This small molecule binds to this protein.
Small molecule (SMILES): c1ccc(-c2cc3cc(-c4cn[nH]c4)cnc3[nH]2)cc1

Sequence of chain 1.A:
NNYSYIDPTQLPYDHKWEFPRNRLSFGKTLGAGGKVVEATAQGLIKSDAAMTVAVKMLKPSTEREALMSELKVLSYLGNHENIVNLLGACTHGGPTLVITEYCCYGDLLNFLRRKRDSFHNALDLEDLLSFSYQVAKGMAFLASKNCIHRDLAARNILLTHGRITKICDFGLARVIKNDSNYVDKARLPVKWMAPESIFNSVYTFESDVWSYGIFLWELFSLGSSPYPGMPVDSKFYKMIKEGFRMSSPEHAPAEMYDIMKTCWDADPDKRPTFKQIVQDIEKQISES

Binding-site contacts:
Ligand atom N22 contacts residue ASP211 of chain 1.A at 3.0 Å (salt-bridge).
Ligand atom N12 contacts residue TYR131 of chain 1.A at 3.5 Å.
Ligand atom C7 contacts residue GLY135 of chain 1.A at 3.8 Å.
Ligand atom C9 contacts residue TYR131 of chain 1.A at 3.5 Å (hydrophobic).
Ligand atom C20 contacts residue CYS210 of chain 1.A at 4.0 Å (hydrophobic).
Ligand atom C28 contacts residue LEU200 of chain 1.A at 3.2 Å (hydrophobic).
Ligand atom C15 contacts residue GLY135 of chain 1.A at 3.7 Å.
Ligand atom N12 contacts residue CYS132 of chain 1.A at 2.6 Å (h-bond).
Ligand atom C14 contacts residue GLY135 of chain 1.A at 3.4 Å.
Ligand atom C7 contacts residue TYR134 of chain 1.A at 3.7 Å (hydrophobic).
Ligand atom C9 contacts residue TYR134 of chain 1.A at 3.6 Å (hydrophobic).
Ligand atom C9 contacts residue CYS133 of chain 1.A at 3.2 Å (hydrophobic).
Ligand atom C11 contacts residue GLY135 of chain 1.A at 3.4 Å.
Ligand atom N31 contacts residue GLU130 of chain 1.A at 3.9 Å.
Ligand atom C1 contacts residue GLY135 of chain 1.A at 4.0 Å.
Ligand atom C15 contacts residue LEU54 of chain 1.A at 4.0 Å (hydrophobic).
Ligand atom C9 contacts residue CYS132 of chain 1.A at 3.1 Å (hydrophobic).
Ligand atom C29 contacts residue GLU130 of chain 1.A at 3.6 Å.
Ligand atom N22 contacts residue CYS210 of chain 1.A at 3.9 Å.
Ligand atom C20 contacts residue ASP211 of chain 1.A at 3.8 Å.
Ligand atom C14 contacts residue CYS132 of chain 1.A at 3.4 Å (hydrophobic).
Ligand atom C25 contacts residue THR129 of chain 1.A at 3.3 Å.
Ligand atom C27 contacts residue LEU200 of chain 1.A at 3.5 Å (hydrophobic).
Ligand atom C29 contacts residue CYS132 of chain 1.A at 3.9 Å (hydrophobic).
Ligand atom C18 contacts residue LEU200 of chain 1.A at 3.6 Å (hydrophobic).
Ligand atom N31 contacts residue CYS132 of chain 1.A at 3.0 Å (h-bond).
Ligand atom C29 contacts residue LEU200 of chain 1.A at 3.5 Å (hydrophobic).
Ligand atom C7 contacts residue CYS133 of chain 1.A at 2.7 Å (hydrophobic).
Ligand atom C5 contacts residue CYS133 of chain 1.A at 3.9 Å (hydrophobic).
Ligand atom N31 contacts residue ALA80 of chain 1.A at 3.9 Å.
Ligand atom N23 contacts residue THR129 of chain 1.A at 3.8 Å.
Ligand atom C11 contacts residue CYS132 of chain 1.A at 3.7 Å (hydrophobic).
Ligand atom C29 contacts residue ALA80 of chain 1.A at 3.5 Å (hydrophobic).
Ligand atom N22 contacts residue LYS82 of chain 1.A at 3.8 Å.
Ligand atom C20 contacts residue LEU200 of chain 1.A at 3.8 Å (hydrophobic).
Ligand atom N31 contacts residue TYR131 of chain 1.A at 3.8 Å.
Ligand atom C9 contacts residue GLY135 of chain 1.A at 3.2 Å.
Ligand atom N12 contacts residue GLY135 of chain 1.A at 4.0 Å.
Ligand atom C32 contacts residue CYS132 of chain 1.A at 3.4 Å (hydrophobic).
Ligand atom C7 contacts residue TYR131 of chain 1.A at 3.7 Å (hydrophobic).